Sequence of chain 3.B:
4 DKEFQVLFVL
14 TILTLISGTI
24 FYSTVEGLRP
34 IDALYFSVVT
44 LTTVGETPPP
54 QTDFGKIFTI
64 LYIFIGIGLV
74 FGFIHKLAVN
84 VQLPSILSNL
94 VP

Binding-site contacts:
Ligand atom OXT contacts residue ASP4 of chain 3.B at 4.3 Å.
Ligand atom CA contacts residue ASN83 of chain 3.B at 3.3 Å.
Ligand atom N contacts residue VAL84 of chain 3.B at 4.3 Å.
Ligand atom N contacts residue ASN83 of chain 3.B at 3.0 Å (h-bond).
Ligand atom N contacts residue ASP4 of chain 3.B at 4.5 Å.
Ligand atom O contacts residue ASP4 of chain 3.B at 4.2 Å.

The protein below binds the small molecule below.
Small molecule (SMILES): NCC(=O)O